This small molecule binds to this protein.
Small molecule (SMILES): CC(=O)N[C@H]1[C@H](O[C@H]2[C@H](O)[C@@H](NC(C)=O)CO[C@@H]2CO)O[C@H](CO)[C@@H](O)[C@@H]1O

Binding-site contacts:
Ligand atom C8 contacts residue LEU922 of chain 1.A at 4.0 Å (hydrophobic).
Ligand atom C8 contacts residue ASN717 of chain 1.A at 4.4 Å.
Ligand atom C8 contacts residue GLN926 of chain 1.A at 4.4 Å.
Ligand atom O6 contacts residue PHE718 of chain 1.A at 4.3 Å.
Ligand atom O7 contacts residue LEU922 of chain 1.A at 3.4 Å.
Ligand atom C1 contacts residue ASN717 of chain 1.A at 1.4 Å.
Ligand atom C1 contacts residue LEU922 of chain 1.A at 4.4 Å (hydrophobic).
Ligand atom C5 contacts residue GLN926 of chain 1.A at 4.0 Å.
Ligand atom O5 contacts residue ASN717 of chain 1.A at 2.3 Å (h-bond).
Ligand atom O7 contacts residue ASN717 of chain 1.A at 3.2 Å (h-bond).
Ligand atom C6 contacts residue LEU922 of chain 1.A at 4.2 Å (hydrophobic).
Ligand atom O7 contacts residue GLN1071 of chain 1.A at 3.3 Å (h-bond).
Ligand atom C2 contacts residue ASN717 of chain 1.A at 2.5 Å.
Ligand atom C5 contacts residue LEU922 of chain 1.A at 3.8 Å (hydrophobic).
Ligand atom O5 contacts residue GLN1071 of chain 1.A at 3.4 Å (h-bond).
Ligand atom C1 contacts residue GLN1071 of chain 1.A at 3.4 Å.
Ligand atom O5 contacts residue GLN926 of chain 1.A at 4.4 Å.
Ligand atom C7 contacts residue GLN1071 of chain 1.A at 4.3 Å.
Ligand atom C7 contacts residue LEU922 of chain 1.A at 3.8 Å (hydrophobic).
Ligand atom N2 contacts residue ASN717 of chain 1.A at 2.9 Å (h-bond).
Ligand atom C7 contacts residue ASN717 of chain 1.A at 3.2 Å.
Ligand atom C5 contacts residue ASN717 of chain 1.A at 3.6 Å.
Ligand atom C4 contacts residue LEU922 of chain 1.A at 4.4 Å (hydrophobic).
Ligand atom C4 contacts residue ASN717 of chain 1.A at 4.2 Å.
Ligand atom O6 contacts residue GLN926 of chain 1.A at 2.8 Å (h-bond).
Ligand atom C6 contacts residue GLN926 of chain 1.A at 3.5 Å.
Ligand atom C3 contacts residue LEU922 of chain 1.A at 4.4 Å (hydrophobic).
Ligand atom C2 contacts residue GLN1071 of chain 1.A at 3.9 Å.
Ligand atom O4 contacts residue LEU922 of chain 1.A at 3.9 Å.
Ligand atom C3 contacts residue ASN717 of chain 1.A at 3.8 Å.

Sequence of chain 1.A:
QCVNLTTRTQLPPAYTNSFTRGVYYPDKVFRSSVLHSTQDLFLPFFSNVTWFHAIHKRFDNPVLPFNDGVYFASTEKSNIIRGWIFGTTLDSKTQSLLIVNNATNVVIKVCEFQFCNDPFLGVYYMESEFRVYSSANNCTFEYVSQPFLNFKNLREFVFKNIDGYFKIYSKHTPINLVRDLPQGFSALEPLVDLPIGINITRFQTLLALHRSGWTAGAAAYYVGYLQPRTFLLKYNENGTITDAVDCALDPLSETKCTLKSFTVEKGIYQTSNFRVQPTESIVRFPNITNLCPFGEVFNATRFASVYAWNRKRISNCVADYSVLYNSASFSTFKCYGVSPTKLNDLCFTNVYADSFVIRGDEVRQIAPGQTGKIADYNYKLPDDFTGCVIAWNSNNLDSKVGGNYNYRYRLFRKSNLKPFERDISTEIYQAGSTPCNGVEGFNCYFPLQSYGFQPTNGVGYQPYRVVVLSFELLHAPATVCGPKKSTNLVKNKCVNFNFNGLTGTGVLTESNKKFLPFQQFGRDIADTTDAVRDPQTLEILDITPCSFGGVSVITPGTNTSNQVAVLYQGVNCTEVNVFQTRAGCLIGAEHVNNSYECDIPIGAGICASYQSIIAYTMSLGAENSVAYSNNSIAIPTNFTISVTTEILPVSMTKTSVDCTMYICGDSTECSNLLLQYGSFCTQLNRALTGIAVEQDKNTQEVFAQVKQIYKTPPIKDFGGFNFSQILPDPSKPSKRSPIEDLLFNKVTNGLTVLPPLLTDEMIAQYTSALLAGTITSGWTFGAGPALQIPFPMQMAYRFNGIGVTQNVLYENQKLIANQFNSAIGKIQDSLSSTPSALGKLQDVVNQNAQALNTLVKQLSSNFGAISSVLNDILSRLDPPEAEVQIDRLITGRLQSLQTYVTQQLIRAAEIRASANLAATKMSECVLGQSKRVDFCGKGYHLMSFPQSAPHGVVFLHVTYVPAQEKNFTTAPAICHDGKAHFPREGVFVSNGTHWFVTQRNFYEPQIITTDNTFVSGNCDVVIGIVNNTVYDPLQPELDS